Sequence of chain 2.C:
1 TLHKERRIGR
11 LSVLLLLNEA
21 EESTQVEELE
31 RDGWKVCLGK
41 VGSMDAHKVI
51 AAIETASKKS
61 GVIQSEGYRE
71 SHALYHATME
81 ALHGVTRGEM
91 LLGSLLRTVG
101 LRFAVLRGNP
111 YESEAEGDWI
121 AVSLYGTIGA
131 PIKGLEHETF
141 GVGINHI

The protein below binds the small molecule below.
Small molecule (SMILES): N[C@@H](Cc1c[nH]c[nH+]1)C(=O)O

Binding-site contacts:
Ligand atom C contacts residue BA1 of chain 1.K at 3.2 Å.
Ligand atom OXT contacts residue ILE128 of chain 1.A at 3.2 Å.
Ligand atom N contacts residue HIS72 of chain 1.C at 4.1 Å.
Ligand atom CD2 contacts residue TYR75 of chain 1.C at 3.4 Å (hydrophobic).
Ligand atom N contacts residue BA1 of chain 1.K at 2.6 Å.
Ligand atom CE1 contacts residue ALA130 of chain 1.A at 3.7 Å (hydrophobic).
Ligand atom CB contacts residue ARG97 of chain 1.A at 3.9 Å.
Ligand atom CG contacts residue TYR68 of chain 1.C at 3.9 Å (hydrophobic).
Ligand atom CD2 contacts residue LEU96 of chain 1.A at 3.7 Å (hydrophobic).
Ligand atom CE1 contacts residue TYR75 of chain 1.C at 4.0 Å (hydrophobic).
Ligand atom CB contacts residue ILE128 of chain 1.A at 4.2 Å (hydrophobic).
Ligand atom CG contacts residue TYR75 of chain 1.C at 4.0 Å (hydrophobic).
Ligand atom O contacts residue HIS76 of chain 1.C at 3.6 Å.
Ligand atom NE2 contacts residue ALA130 of chain 1.A at 3.2 Å (h-bond).
Ligand atom ND1 contacts residue ALA130 of chain 1.A at 4.0 Å.
Ligand atom OXT contacts residue ARG97 of chain 1.A at 3.0 Å (salt-bridge).
Ligand atom C contacts residue ARG87 of chain 1.A at 3.3 Å.
Ligand atom N contacts residue TYR68 of chain 1.C at 2.9 Å (h-bond).
Ligand atom OXT contacts residue ARG87 of chain 1.A at 2.9 Å (salt-bridge).
Ligand atom CG contacts residue GLY129 of chain 1.A at 3.7 Å.
Ligand atom ND1 contacts residue GLY129 of chain 1.A at 4.0 Å.
Ligand atom CG contacts residue ALA130 of chain 1.A at 3.9 Å (hydrophobic).
Ligand atom O contacts residue BA1 of chain 1.K at 2.6 Å.
Ligand atom CD2 contacts residue ALA130 of chain 1.A at 3.3 Å (hydrophobic).
Ligand atom C contacts residue ARG97 of chain 1.A at 3.9 Å.
Ligand atom CB contacts residue TYR75 of chain 1.C at 4.0 Å (hydrophobic).
Ligand atom N contacts residue ILE128 of chain 1.A at 3.8 Å.
Ligand atom NE2 contacts residue GLY129 of chain 1.A at 3.8 Å.
Ligand atom CE1 contacts residue TYR68 of chain 1.C at 3.5 Å (hydrophobic).
Ligand atom CD2 contacts residue ARG97 of chain 1.A at 3.9 Å.
Ligand atom CA contacts residue TYR68 of chain 1.C at 4.1 Å (hydrophobic).
Ligand atom ND1 contacts residue TYR68 of chain 1.C at 2.9 Å (h-bond).
Ligand atom CA contacts residue TYR75 of chain 1.C at 4.1 Å (hydrophobic).
Ligand atom CA contacts residue BA1 of chain 1.K at 3.1 Å.
Ligand atom CB contacts residue GLY129 of chain 1.A at 3.8 Å.
Ligand atom O contacts residue HIS137 of chain 1.A at 3.8 Å.
Ligand atom N contacts residue HIS137 of chain 1.A at 3.1 Å (h-bond).
Ligand atom NE2 contacts residue TYR75 of chain 1.C at 3.5 Å.
Ligand atom O contacts residue ARG87 of chain 1.A at 2.8 Å (salt-bridge).
Ligand atom CD2 contacts residue GLY129 of chain 1.A at 3.4 Å.

Sequence of chain 1.A:
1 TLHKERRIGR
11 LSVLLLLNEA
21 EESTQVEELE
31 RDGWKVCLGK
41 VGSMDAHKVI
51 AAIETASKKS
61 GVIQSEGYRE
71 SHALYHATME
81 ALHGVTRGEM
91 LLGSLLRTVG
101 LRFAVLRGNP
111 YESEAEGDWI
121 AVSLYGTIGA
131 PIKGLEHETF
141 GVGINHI

Sequence of chain 1.C:
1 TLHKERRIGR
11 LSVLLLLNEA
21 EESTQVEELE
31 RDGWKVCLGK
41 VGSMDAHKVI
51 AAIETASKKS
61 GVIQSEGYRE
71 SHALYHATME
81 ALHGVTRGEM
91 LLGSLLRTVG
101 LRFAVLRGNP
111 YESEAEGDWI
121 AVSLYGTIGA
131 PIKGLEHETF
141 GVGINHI